Binding-site contacts:
Ligand atom OE1 contacts residue TYR212 of chain 2.A at 3.8 Å.
Ligand atom CD contacts residue ASP213 of chain 2.A at 4.1 Å.
Ligand atom CD contacts residue THR172 of chain 2.A at 3.4 Å.
Ligand atom OE1 contacts residue THR172 of chain 2.A at 2.5 Å (h-bond).
Ligand atom OE2 contacts residue GLY170 of chain 2.A at 3.4 Å.
Ligand atom CA contacts residue SER112 of chain 2.A at 4.1 Å.
Ligand atom OXT contacts residue ARG119 of chain 2.A at 2.8 Å (salt-bridge).
Ligand atom OE2 contacts residue THR172 of chain 2.A at 3.1 Å (h-bond).
Ligand atom OXT contacts residue SER171 of chain 2.A at 4.3 Å.
Ligand atom CA contacts residue SER171 of chain 2.A at 3.4 Å.
Ligand atom N contacts residue THR114 of chain 2.A at 2.9 Å (h-bond).
Ligand atom OXT contacts residue LEU113 of chain 2.A at 3.8 Å.
Ligand atom N contacts residue TYR243 of chain 2.A at 4.1 Å.
Ligand atom CD contacts residue TYR212 of chain 2.A at 3.7 Å (hydrophobic).
Ligand atom OXT contacts residue HIS86 of chain 2.A at 3.4 Å.
Ligand atom OE2 contacts residue TYR212 of chain 2.A at 4.3 Å.
Ligand atom CA contacts residue HIS86 of chain 2.A at 4.0 Å.
Ligand atom OXT contacts residue THR114 of chain 2.A at 3.0 Å (h-bond).
Ligand atom O contacts residue SER171 of chain 2.A at 2.8 Å (h-bond).
Ligand atom O contacts residue GLY170 of chain 2.A at 3.6 Å.
Ligand atom CG contacts residue ASP213 of chain 2.A at 4.0 Å.
Ligand atom N contacts residue SER112 of chain 2.A at 2.9 Å (h-bond).
Ligand atom CG contacts residue HIS86 of chain 2.A at 4.3 Å.
Ligand atom N contacts residue HIS86 of chain 2.A at 3.8 Å.
Ligand atom CD contacts residue SER171 of chain 2.A at 3.9 Å.
Ligand atom CB contacts residue HIS86 of chain 2.A at 3.5 Å.
Ligand atom OE1 contacts residue SER171 of chain 2.A at 4.1 Å.
Ligand atom OXT contacts residue SER112 of chain 2.A at 3.6 Å.
Ligand atom CG contacts residue TYR212 of chain 2.A at 3.4 Å (hydrophobic).
Ligand atom OE2 contacts residue SER171 of chain 2.A at 3.1 Å (h-bond).
Ligand atom C contacts residue SER171 of chain 2.A at 3.5 Å.
Ligand atom C contacts residue ARG119 of chain 2.A at 3.4 Å.
Ligand atom OE1 contacts residue ASP213 of chain 2.A at 3.1 Å (salt-bridge).
Ligand atom O contacts residue ARG119 of chain 2.A at 2.8 Å (salt-bridge).
Ligand atom C contacts residue HIS86 of chain 2.A at 3.6 Å.
Ligand atom C contacts residue SER112 of chain 2.A at 4.3 Å.
Ligand atom CA contacts residue THR114 of chain 2.A at 3.3 Å.
Ligand atom O contacts residue HIS86 of chain 2.A at 3.7 Å.
Ligand atom N contacts residue ASP213 of chain 2.A at 3.9 Å.
Ligand atom C contacts residue THR114 of chain 2.A at 3.6 Å.

A protein and the small-molecule ligand that binds it are described below.
Small molecule (SMILES): N[C@@H](CCC(=O)O)C(=O)O

Sequence of chain 2.A:
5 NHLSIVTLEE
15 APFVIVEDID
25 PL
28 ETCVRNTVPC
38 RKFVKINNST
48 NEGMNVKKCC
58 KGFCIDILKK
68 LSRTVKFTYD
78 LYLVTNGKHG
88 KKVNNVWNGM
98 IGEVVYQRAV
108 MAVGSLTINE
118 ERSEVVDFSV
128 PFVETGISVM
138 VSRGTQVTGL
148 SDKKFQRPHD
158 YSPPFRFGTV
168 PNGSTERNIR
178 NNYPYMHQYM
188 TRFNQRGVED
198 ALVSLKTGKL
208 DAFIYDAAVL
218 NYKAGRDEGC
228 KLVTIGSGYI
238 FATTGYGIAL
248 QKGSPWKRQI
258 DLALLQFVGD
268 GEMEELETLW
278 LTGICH